Sequence of chain 1.B:
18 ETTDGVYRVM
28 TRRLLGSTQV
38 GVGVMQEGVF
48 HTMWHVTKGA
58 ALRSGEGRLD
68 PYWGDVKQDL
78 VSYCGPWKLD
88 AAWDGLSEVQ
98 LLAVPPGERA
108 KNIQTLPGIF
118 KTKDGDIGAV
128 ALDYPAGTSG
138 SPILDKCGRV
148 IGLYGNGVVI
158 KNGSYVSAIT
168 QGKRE

The protein below binds the small molecule below.
Small molecule (SMILES): NCCCC[C@@H]1NC(=O)[C@H](CCCCO)NC(=O)Cc2cccc(c2)CNC(=O)CNC(=O)[C@H](N=C(N)N)CCCCNC1=O

Sequence of chain 1.A:
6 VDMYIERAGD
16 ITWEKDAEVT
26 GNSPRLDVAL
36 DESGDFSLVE

Binding-site contacts:
Ligand atom N1 contacts residue VAL156 of chain 1.B at 3.6 Å.
Ligand atom CB contacts residue ASP130 of chain 1.B at 3.5 Å.
Ligand atom CG contacts residue TYR131 of chain 1.B at 3.7 Å (hydrophobic).
Ligand atom N2 contacts residue GLY160 of chain 1.B at 3.0 Å (h-bond).
Ligand atom C contacts residue TYR162 of chain 1.B at 3.6 Å (hydrophobic).
Ligand atom CD contacts residue HIS52 of chain 1.B at 3.8 Å.
Ligand atom NZ contacts residue GLY39 of chain 1.A at 3.0 Å (h-bond).
Ligand atom O contacts residue SER136 of chain 1.B at 3.6 Å.
Ligand atom NZ contacts residue GLY152 of chain 1.B at 2.8 Å (h-bond).
Ligand atom O contacts residue GLY152 of chain 1.B at 3.4 Å (h-bond).
Ligand atom O contacts residue ALA133 of chain 1.B at 3.5 Å.
Ligand atom NZ contacts residue ASP40 of chain 1.A at 2.9 Å (salt-bridge).
Ligand atom CD contacts residue TYR162 of chain 1.B at 3.7 Å (hydrophobic).
Ligand atom CB contacts residue TYR131 of chain 1.B at 3.3 Å (hydrophobic).
Ligand atom CA contacts residue ASP130 of chain 1.B at 3.7 Å.
Ligand atom CE contacts residue ALA133 of chain 1.B at 3.8 Å (hydrophobic).
Ligand atom OZ contacts residue PHE41 of chain 1.A at 2.7 Å (h-bond).
Ligand atom CE contacts residue SER136 of chain 1.B at 3.1 Å.
Ligand atom CD contacts residue PHE41 of chain 1.A at 3.6 Å (hydrophobic).
Ligand atom N contacts residue ASP130 of chain 1.B at 2.8 Å (salt-bridge).
Ligand atom O contacts residue VAL156 of chain 1.B at 3.4 Å.
Ligand atom CE contacts residue ASN153 of chain 1.B at 3.5 Å.
Ligand atom NZ contacts residue ASN153 of chain 1.B at 2.8 Å (h-bond).
Ligand atom CG contacts residue GLY154 of chain 1.B at 3.7 Å.
Ligand atom N2 contacts residue ASP130 of chain 1.B at 2.8 Å (salt-bridge).
Ligand atom NZ contacts residue SER136 of chain 1.B at 3.2 Å (h-bond).
Ligand atom O contacts residue TYR162 of chain 1.B at 2.8 Å (h-bond).
Ligand atom CE contacts residue ASP40 of chain 1.A at 3.2 Å.
Ligand atom N contacts residue TYR162 of chain 1.B at 3.7 Å.
Ligand atom C contacts residue GLY152 of chain 1.B at 3.5 Å.
Ligand atom CA contacts residue GLY152 of chain 1.B at 3.3 Å.
Ligand atom CB contacts residue GLY154 of chain 1.B at 3.4 Å.
Ligand atom C2 contacts residue ASP130 of chain 1.B at 3.5 Å.
Ligand atom NZ contacts residue TYR162 of chain 1.B at 3.5 Å (h-bond).
Ligand atom CB contacts residue HIS52 of chain 1.B at 3.6 Å.
Ligand atom CE contacts residue PHE41 of chain 1.A at 3.3 Å (hydrophobic).
Ligand atom CD contacts residue ASN153 of chain 1.B at 3.6 Å.
Ligand atom C contacts residue SER136 of chain 1.B at 3.5 Å.
Ligand atom CD contacts residue TYR131 of chain 1.B at 3.7 Å (hydrophobic).
Ligand atom O contacts residue GLY154 of chain 1.B at 3.1 Å (h-bond).